The protein below binds the small molecule below.
Small molecule (SMILES): CC(=O)N[C@H]1[C@H](O[C@H]2[C@H](O)[C@@H](NC(C)=O)CO[C@@H]2CO)O[C@H](CO)[C@@H](O)[C@@H]1O

Sequence of chain 42.E:
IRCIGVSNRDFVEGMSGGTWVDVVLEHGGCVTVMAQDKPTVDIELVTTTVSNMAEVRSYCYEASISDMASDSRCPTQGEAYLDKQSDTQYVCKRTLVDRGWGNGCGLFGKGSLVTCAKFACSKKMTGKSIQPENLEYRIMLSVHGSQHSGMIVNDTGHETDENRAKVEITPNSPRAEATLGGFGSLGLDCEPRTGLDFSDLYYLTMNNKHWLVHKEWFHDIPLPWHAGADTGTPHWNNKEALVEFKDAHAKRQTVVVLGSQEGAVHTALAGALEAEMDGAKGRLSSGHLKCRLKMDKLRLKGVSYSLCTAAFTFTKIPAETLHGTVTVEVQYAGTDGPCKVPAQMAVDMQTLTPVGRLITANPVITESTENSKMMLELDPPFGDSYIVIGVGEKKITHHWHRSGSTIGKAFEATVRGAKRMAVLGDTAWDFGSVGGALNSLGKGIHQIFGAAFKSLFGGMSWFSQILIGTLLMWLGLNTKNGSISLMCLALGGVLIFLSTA

Binding-site contacts:
Ligand atom C2 contacts residue THR156 of chain 42.E at 3.9 Å.
Ligand atom O5 contacts residue MET151 of chain 42.E at 4.2 Å.
Ligand atom C1 contacts residue THR156 of chain 42.E at 3.6 Å.
Ligand atom N2 contacts residue THR156 of chain 42.E at 3.2 Å.
Ligand atom C7 contacts residue ASN154 of chain 42.E at 3.7 Å.
Ligand atom O6 contacts residue MET151 of chain 42.E at 3.5 Å.
Ligand atom C8 contacts residue ASN154 of chain 42.E at 4.5 Å.
Ligand atom C2 contacts residue ASN154 of chain 42.E at 4.1 Å.
Ligand atom O7 contacts residue ASN154 of chain 42.E at 3.2 Å (h-bond).
Ligand atom O7 contacts residue THR156 of chain 42.E at 4.5 Å.
Ligand atom O5 contacts residue ASN154 of chain 42.E at 3.8 Å.
Ligand atom C8 contacts residue THR156 of chain 42.E at 3.7 Å.
Ligand atom C3 contacts residue THR156 of chain 42.E at 4.4 Å.
Ligand atom N2 contacts residue ASN154 of chain 42.E at 4.0 Å.
Ligand atom C1 contacts residue ASN154 of chain 42.E at 3.1 Å.
Ligand atom C7 contacts residue THR156 of chain 42.E at 3.6 Å.